Binding-site contacts:
Ligand atom C5 contacts residue ASN16 of chain 1.B at 3.6 Å.
Ligand atom C2 contacts residue ASN16 of chain 1.B at 2.4 Å.
Ligand atom N2 contacts residue ASN16 of chain 1.B at 2.9 Å (h-bond).
Ligand atom C7 contacts residue ASN16 of chain 1.B at 3.2 Å.
Ligand atom O7 contacts residue ASN16 of chain 1.B at 3.0 Å (h-bond).
Ligand atom N2 contacts residue THR18 of chain 1.B at 3.2 Å.
Ligand atom C3 contacts residue ASN16 of chain 1.B at 3.8 Å.
Ligand atom C2 contacts residue THR18 of chain 1.B at 3.9 Å.
Ligand atom C1 contacts residue ASN16 of chain 1.B at 1.4 Å.
Ligand atom C8 contacts residue THR18 of chain 1.B at 3.9 Å.
Ligand atom C4 contacts residue ASN16 of chain 1.B at 4.2 Å.
Ligand atom O5 contacts residue ASN16 of chain 1.B at 2.3 Å (h-bond).
Ligand atom C1 contacts residue THR18 of chain 1.B at 3.7 Å.
Ligand atom C8 contacts residue ASN16 of chain 1.B at 4.4 Å.
Ligand atom C7 contacts residue THR18 of chain 1.B at 3.8 Å.

Sequence of chain 1.B:
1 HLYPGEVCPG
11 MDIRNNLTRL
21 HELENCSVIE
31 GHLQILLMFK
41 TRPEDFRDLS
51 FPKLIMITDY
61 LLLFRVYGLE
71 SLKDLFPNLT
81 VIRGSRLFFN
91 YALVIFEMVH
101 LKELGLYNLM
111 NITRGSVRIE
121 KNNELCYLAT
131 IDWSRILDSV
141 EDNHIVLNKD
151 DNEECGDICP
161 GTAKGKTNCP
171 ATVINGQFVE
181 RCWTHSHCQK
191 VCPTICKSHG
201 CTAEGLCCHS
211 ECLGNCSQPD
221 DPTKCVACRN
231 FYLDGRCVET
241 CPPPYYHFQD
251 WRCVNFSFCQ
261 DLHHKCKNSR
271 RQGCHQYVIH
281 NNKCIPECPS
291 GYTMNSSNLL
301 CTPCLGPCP

The small molecule below binds the protein below.
Small molecule (SMILES): CC(=O)N[C@@H]1[C@@H](O)[C@H](O)[C@@H](CO)O[C@H]1O